Binding-site contacts:
Ligand atom C3' contacts residue DC1 of chain 16.G at 1.0 Å.
Ligand atom P contacts residue DC1 of chain 16.G at 0.8 Å.
Ligand atom O5' contacts residue PHE277 of chain 16.A at 4.1 Å.
Ligand atom O5' contacts residue DC1 of chain 16.G at 1.2 Å (h-bond).
Ligand atom P contacts residue PHE277 of chain 16.A at 3.7 Å.
Ligand atom C5' contacts residue PHE277 of chain 16.A at 3.8 Å (hydrophobic).
Ligand atom C1' contacts residue ARG10 of chain 16.A at 3.5 Å.
Ligand atom C1' contacts residue DC1 of chain 16.G at 1.4 Å.
Ligand atom C2' contacts residue DC1 of chain 16.G at 1.4 Å.
Ligand atom O3' contacts residue DC1 of chain 16.G at 1.5 Å (h-bond).
Ligand atom OP2 contacts residue DC1 of chain 16.G at 1.1 Å.
Ligand atom O4' contacts residue DC1 of chain 16.G at 0.4 Å (h-bond).
Ligand atom O4' contacts residue ARG10 of chain 16.A at 4.1 Å.
Ligand atom C5' contacts residue DC1 of chain 16.G at 1.5 Å.
Ligand atom OP2 contacts residue PHE277 of chain 16.A at 3.8 Å.
Ligand atom O4' contacts residue PHE277 of chain 16.A at 4.4 Å.
Ligand atom OP1 contacts residue DC1 of chain 16.G at 0.3 Å (h-bond).
Ligand atom C4' contacts residue DC1 of chain 16.G at 1.2 Å.

The protein below binds the small molecule below.
Small molecule (SMILES): Nc1ccn([C@H]2C[C@H](O)[C@@H](COP(=O)(O)O)O2)c(=O)n1

Sequence of chain 16.A:
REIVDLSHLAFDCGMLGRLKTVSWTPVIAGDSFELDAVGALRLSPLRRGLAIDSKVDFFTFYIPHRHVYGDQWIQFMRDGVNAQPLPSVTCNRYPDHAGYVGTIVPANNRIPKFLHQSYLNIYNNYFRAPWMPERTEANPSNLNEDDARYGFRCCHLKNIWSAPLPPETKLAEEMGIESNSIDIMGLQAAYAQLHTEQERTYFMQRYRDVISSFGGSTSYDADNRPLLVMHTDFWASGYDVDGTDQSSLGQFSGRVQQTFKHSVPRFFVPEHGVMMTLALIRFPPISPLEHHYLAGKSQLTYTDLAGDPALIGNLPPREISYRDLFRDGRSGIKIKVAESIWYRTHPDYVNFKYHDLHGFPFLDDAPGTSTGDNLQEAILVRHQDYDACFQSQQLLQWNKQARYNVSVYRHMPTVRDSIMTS